The small molecule below binds the protein below.
Small molecule (SMILES): CC(=O)N[C@@H]1[C@@H](O)[C@H](O)[C@@H](CO)O[C@H]1O

Binding-site contacts:
Ligand atom C1 contacts residue ASN67 of chain 1.E at 1.4 Å.
Ligand atom C7 contacts residue SER69 of chain 1.E at 3.7 Å.
Ligand atom C7 contacts residue GLU70 of chain 1.E at 4.0 Å.
Ligand atom C8 contacts residue GLU70 of chain 1.E at 3.7 Å.
Ligand atom N2 contacts residue ASN67 of chain 1.E at 2.9 Å (h-bond).
Ligand atom C4 contacts residue ASN67 of chain 1.E at 4.3 Å.
Ligand atom N2 contacts residue GLU70 of chain 1.E at 3.6 Å.
Ligand atom O7 contacts residue SER69 of chain 1.E at 3.2 Å.
Ligand atom O5 contacts residue ASN67 of chain 1.E at 2.4 Å (h-bond).
Ligand atom C5 contacts residue ASN67 of chain 1.E at 3.7 Å.
Ligand atom C2 contacts residue GLU70 of chain 1.E at 4.3 Å.
Ligand atom C1 contacts residue GLU70 of chain 1.E at 3.7 Å.
Ligand atom C2 contacts residue SER69 of chain 1.E at 4.1 Å.
Ligand atom C2 contacts residue ASN67 of chain 1.E at 2.5 Å.
Ligand atom O6 contacts residue ASN67 of chain 1.E at 3.7 Å.
Ligand atom C3 contacts residue ASN67 of chain 1.E at 3.8 Å.
Ligand atom C8 contacts residue GLN2 of chain 1.J at 4.3 Å.
Ligand atom N2 contacts residue SER69 of chain 1.E at 4.1 Å.
Ligand atom C7 contacts residue ASN67 of chain 1.E at 4.0 Å.
Ligand atom C6 contacts residue ASN67 of chain 1.E at 4.5 Å.

Sequence of chain 1.E:
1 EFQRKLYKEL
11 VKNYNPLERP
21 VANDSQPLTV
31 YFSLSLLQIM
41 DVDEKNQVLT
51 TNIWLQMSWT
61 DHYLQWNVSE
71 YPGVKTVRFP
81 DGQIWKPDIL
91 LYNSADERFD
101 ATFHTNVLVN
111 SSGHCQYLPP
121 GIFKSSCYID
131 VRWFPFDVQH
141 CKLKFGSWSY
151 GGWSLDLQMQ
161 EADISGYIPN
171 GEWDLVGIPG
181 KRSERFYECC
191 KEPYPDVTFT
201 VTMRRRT

Sequence of chain 1.J:
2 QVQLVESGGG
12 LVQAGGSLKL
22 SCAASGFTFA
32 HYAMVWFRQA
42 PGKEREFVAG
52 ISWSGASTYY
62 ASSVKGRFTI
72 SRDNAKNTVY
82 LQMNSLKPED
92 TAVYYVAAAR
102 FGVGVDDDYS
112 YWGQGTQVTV